This small molecule binds to this protein.
Small molecule (SMILES): CC(=O)N[C@@H]1[C@@H](O)[C@H](O)[C@@H](CO)O[C@H]1O

Sequence of chain 1.C:
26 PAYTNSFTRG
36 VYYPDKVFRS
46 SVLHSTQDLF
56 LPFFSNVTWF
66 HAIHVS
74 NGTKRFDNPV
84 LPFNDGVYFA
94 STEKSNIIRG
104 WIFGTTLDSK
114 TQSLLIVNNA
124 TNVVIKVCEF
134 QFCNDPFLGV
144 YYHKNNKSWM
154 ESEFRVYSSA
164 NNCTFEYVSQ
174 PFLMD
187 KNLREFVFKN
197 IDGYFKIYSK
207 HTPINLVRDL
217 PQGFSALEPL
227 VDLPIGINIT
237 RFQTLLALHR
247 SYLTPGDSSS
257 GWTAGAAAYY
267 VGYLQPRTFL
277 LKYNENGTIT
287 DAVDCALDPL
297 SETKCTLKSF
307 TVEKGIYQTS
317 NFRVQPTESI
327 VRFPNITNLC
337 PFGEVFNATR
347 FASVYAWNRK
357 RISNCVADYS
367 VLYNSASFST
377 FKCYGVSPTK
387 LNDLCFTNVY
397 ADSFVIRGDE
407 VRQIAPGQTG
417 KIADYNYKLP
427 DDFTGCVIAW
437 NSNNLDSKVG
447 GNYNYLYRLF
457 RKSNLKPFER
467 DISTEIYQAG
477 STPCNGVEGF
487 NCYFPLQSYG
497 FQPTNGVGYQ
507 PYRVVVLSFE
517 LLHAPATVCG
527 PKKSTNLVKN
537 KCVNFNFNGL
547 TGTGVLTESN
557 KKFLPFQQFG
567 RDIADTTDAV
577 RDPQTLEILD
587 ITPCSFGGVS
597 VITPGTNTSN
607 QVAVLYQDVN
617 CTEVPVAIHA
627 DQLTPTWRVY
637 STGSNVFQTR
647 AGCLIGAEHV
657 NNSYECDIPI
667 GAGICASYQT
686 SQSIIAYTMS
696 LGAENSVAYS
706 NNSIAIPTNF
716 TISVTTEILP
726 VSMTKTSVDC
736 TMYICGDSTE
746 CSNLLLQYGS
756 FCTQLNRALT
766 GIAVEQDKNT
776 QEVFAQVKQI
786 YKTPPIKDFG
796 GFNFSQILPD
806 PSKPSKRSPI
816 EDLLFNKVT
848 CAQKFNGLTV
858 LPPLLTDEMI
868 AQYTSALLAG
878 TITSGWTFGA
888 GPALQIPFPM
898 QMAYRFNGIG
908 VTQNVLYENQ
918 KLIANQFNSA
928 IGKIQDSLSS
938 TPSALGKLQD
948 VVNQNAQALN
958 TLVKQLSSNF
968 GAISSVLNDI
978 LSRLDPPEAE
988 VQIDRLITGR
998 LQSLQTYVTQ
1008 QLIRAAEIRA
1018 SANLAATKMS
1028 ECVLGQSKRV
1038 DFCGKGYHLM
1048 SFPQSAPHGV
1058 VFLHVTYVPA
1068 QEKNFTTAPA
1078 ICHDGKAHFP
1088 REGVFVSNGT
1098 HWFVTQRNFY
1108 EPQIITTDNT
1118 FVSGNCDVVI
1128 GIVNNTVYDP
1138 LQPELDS

Binding-site contacts:
Ligand atom N2 contacts residue PHE342 of chain 1.C at 4.1 Å.
Ligand atom O5 contacts residue ASN343 of chain 1.C at 2.4 Å (h-bond).
Ligand atom C8 contacts residue PHE342 of chain 1.C at 3.6 Å (hydrophobic).
Ligand atom C7 contacts residue GLY339 of chain 1.C at 4.2 Å.
Ligand atom C3 contacts residue ASN343 of chain 1.C at 3.8 Å.
Ligand atom C8 contacts residue GLY339 of chain 1.C at 4.4 Å.
Ligand atom C1 contacts residue ASN343 of chain 1.C at 1.4 Å.
Ligand atom O7 contacts residue GLY339 of chain 1.C at 4.1 Å.
Ligand atom C8 contacts residue PHE338 of chain 1.C at 3.7 Å (hydrophobic).
Ligand atom C2 contacts residue ASN343 of chain 1.C at 2.5 Å.
Ligand atom C4 contacts residue ASN343 of chain 1.C at 4.2 Å.
Ligand atom O6 contacts residue ASN343 of chain 1.C at 4.1 Å.
Ligand atom C8 contacts residue LEU368 of chain 1.C at 4.0 Å (hydrophobic).
Ligand atom C7 contacts residue ASN343 of chain 1.C at 4.0 Å.
Ligand atom C7 contacts residue PHE338 of chain 1.C at 4.4 Å (hydrophobic).
Ligand atom C5 contacts residue ASN343 of chain 1.C at 3.7 Å.
Ligand atom C7 contacts residue PHE342 of chain 1.C at 4.4 Å (hydrophobic).
Ligand atom N2 contacts residue ASN343 of chain 1.C at 3.0 Å (h-bond).